A protein and the small-molecule ligand that binds it are described below.
Small molecule (SMILES): CC(=O)N[C@@H]1[C@@H](O)[C@H](O)[C@@H](CO)O[C@H]1O

Sequence of chain 1.B:
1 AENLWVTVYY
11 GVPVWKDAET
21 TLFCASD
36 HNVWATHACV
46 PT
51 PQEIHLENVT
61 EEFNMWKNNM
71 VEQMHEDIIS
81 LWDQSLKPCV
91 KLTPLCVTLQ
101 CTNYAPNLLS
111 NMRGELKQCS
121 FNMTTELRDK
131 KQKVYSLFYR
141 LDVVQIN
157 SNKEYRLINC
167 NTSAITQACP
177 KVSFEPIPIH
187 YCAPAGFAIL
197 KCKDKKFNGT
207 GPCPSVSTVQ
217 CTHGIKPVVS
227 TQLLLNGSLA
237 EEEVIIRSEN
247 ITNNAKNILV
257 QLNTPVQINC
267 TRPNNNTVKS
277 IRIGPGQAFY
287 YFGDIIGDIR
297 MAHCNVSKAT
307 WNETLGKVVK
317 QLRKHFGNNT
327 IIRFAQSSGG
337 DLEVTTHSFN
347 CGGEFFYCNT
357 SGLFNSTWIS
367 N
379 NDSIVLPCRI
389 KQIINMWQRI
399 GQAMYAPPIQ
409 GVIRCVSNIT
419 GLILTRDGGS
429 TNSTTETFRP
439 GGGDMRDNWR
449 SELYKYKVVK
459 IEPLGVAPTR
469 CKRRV

Binding-site contacts:
Ligand atom C5 contacts residue GLN263 of chain 1.B at 4.2 Å.
Ligand atom C7 contacts residue ASN265 of chain 1.B at 3.6 Å.
Ligand atom C3 contacts residue ASN265 of chain 1.B at 3.8 Å.
Ligand atom O7 contacts residue ASN265 of chain 1.B at 3.9 Å.
Ligand atom O5 contacts residue VAL414 of chain 1.B at 3.9 Å.
Ligand atom C7 contacts residue SER303 of chain 1.B at 4.2 Å.
Ligand atom C1 contacts residue ASN265 of chain 1.B at 1.4 Å.
Ligand atom C1 contacts residue GLN263 of chain 1.B at 4.4 Å.
Ligand atom C5 contacts residue ASN265 of chain 1.B at 3.7 Å.
Ligand atom C5 contacts residue VAL414 of chain 1.B at 4.5 Å (hydrophobic).
Ligand atom C6 contacts residue VAL414 of chain 1.B at 3.9 Å (hydrophobic).
Ligand atom O5 contacts residue ASN265 of chain 1.B at 2.4 Å (h-bond).
Ligand atom N2 contacts residue ASN265 of chain 1.B at 2.9 Å (h-bond).
Ligand atom C8 contacts residue SER303 of chain 1.B at 3.5 Å.
Ligand atom O7 contacts residue GLN263 of chain 1.B at 3.8 Å.
Ligand atom C2 contacts residue ASN265 of chain 1.B at 2.4 Å.
Ligand atom O7 contacts residue SER303 of chain 1.B at 3.9 Å.
Ligand atom C4 contacts residue ASN265 of chain 1.B at 4.2 Å.